Binding-site contacts:
Ligand atom C3 contacts residue FUC2 of chain 3.Y at 3.2 Å.
Ligand atom C4 contacts residue ASN32 of chain 3.G at 4.2 Å.
Ligand atom N2 contacts residue FUC2 of chain 3.Y at 2.8 Å (h-bond).
Ligand atom C5 contacts residue THR312 of chain 3.G at 4.2 Å.
Ligand atom O6 contacts residue THR312 of chain 3.G at 3.9 Å.
Ligand atom C6 contacts residue THR312 of chain 3.G at 4.0 Å.
Ligand atom C8 contacts residue NAG1 of chain 3.Y at 4.4 Å.
Ligand atom C7 contacts residue FUC2 of chain 3.Y at 3.5 Å.
Ligand atom O7 contacts residue THR34 of chain 3.G at 4.5 Å.
Ligand atom O6 contacts residue LEU52 of chain 3.H at 3.5 Å.
Ligand atom C1 contacts residue FUC2 of chain 3.Y at 3.9 Å.
Ligand atom C6 contacts residue THR34 of chain 3.G at 4.4 Å.
Ligand atom C7 contacts residue THR34 of chain 3.G at 4.4 Å.
Ligand atom O5 contacts residue ASN32 of chain 3.G at 2.3 Å (h-bond).
Ligand atom O7 contacts residue ASN32 of chain 3.G at 3.7 Å.
Ligand atom C2 contacts residue ASN32 of chain 3.G at 2.4 Å.
Ligand atom O5 contacts residue FUC2 of chain 3.Y at 4.5 Å.
Ligand atom C1 contacts residue ASN32 of chain 3.G at 1.4 Å.
Ligand atom C4 contacts residue FUC2 of chain 3.Y at 3.9 Å.
Ligand atom C6 contacts residue LEU52 of chain 3.H at 3.8 Å (hydrophobic).
Ligand atom N2 contacts residue ASN32 of chain 3.G at 2.9 Å (h-bond).
Ligand atom C8 contacts residue FUC2 of chain 3.Y at 3.2 Å.
Ligand atom O3 contacts residue FUC2 of chain 3.Y at 3.5 Å.
Ligand atom C7 contacts residue ASN32 of chain 3.G at 3.5 Å.
Ligand atom C2 contacts residue FUC2 of chain 3.Y at 3.8 Å.
Ligand atom C5 contacts residue ASN32 of chain 3.G at 3.6 Å.
Ligand atom O4 contacts residue FUC2 of chain 3.Y at 3.8 Å.
Ligand atom O5 contacts residue THR312 of chain 3.G at 3.0 Å (h-bond).
Ligand atom C1 contacts residue THR312 of chain 3.G at 3.6 Å.
Ligand atom C3 contacts residue ASN32 of chain 3.G at 3.8 Å.
Ligand atom C5 contacts residue FUC2 of chain 3.Y at 4.0 Å.
Ligand atom C8 contacts residue THR34 of chain 3.G at 3.5 Å.
Ligand atom C8 contacts residue NAG3 of chain 3.Y at 4.1 Å.

Sequence of chain 3.H:
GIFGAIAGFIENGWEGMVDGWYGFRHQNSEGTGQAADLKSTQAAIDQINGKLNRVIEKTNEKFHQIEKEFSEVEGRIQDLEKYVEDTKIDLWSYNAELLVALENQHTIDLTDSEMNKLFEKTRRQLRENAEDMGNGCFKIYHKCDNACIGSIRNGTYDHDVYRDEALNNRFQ

The protein below binds the small molecule below.
Small molecule (SMILES): CC(=O)N[C@H]1[C@H](O[C@H]2[C@H](O)[C@@H](NC(C)=O)CO[C@@H]2CO)O[C@H](CO)[C@@H](O)[C@@H]1O

Sequence of chain 3.G:
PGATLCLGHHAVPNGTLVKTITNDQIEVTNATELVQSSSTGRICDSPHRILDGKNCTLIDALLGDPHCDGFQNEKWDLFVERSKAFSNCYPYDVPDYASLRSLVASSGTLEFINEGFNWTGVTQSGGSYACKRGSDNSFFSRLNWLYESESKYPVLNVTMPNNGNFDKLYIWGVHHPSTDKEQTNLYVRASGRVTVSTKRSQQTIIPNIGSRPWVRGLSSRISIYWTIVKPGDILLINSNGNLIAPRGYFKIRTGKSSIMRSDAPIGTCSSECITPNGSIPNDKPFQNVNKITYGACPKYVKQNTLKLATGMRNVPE